Binding-site contacts:
Ligand atom N24 contacts residue GLY118 of chain 1.A at 3.6 Å (h-bond).
Ligand atom N24 contacts residue 3YC1 of chain 1.C at 3.3 Å.
Ligand atom C21 contacts residue MET90 of chain 1.A at 3.8 Å (hydrophobic).
Ligand atom O8 contacts residue PRO110 of chain 1.A at 3.3 Å.
Ligand atom C1 contacts residue GLU174 of chain 1.A at 3.0 Å.
Ligand atom C5 contacts residue LYS171 of chain 1.A at 4.1 Å.
Ligand atom O16 contacts residue ASN14 of chain 1.A at 3.1 Å (h-bond).
Ligand atom O6 contacts residue LYS171 of chain 1.A at 3.7 Å.
Ligand atom C23 contacts residue 3YC1 of chain 1.C at 3.8 Å.
Ligand atom N24 contacts residue HIS109 of chain 1.A at 3.4 Å (h-bond).
Ligand atom O17 contacts residue LYS171 of chain 1.A at 3.1 Å (salt-bridge).
Ligand atom O17 contacts residue SER13 of chain 1.A at 2.5 Å (h-bond).
Ligand atom O17 contacts residue GLY12 of chain 1.A at 3.6 Å (h-bond).
Ligand atom O22 contacts residue PRO110 of chain 1.A at 3.3 Å.
Ligand atom O6 contacts residue GLU174 of chain 1.A at 2.7 Å (salt-bridge).
Ligand atom P15 contacts residue SER13 of chain 1.A at 3.5 Å.
Ligand atom O16 contacts residue SER13 of chain 1.A at 3.6 Å.
Ligand atom O8 contacts residue ILE108 of chain 1.A at 3.8 Å.
Ligand atom C23 contacts residue MET90 of chain 1.A at 3.8 Å (hydrophobic).
Ligand atom N19 contacts residue ILE108 of chain 1.A at 3.9 Å.
Ligand atom O12 contacts residue LYS171 of chain 1.A at 3.3 Å (salt-bridge).
Ligand atom O8 contacts residue GLU174 of chain 1.A at 2.9 Å (salt-bridge).
Ligand atom O18 contacts residue GLY12 of chain 1.A at 2.9 Å (h-bond).
Ligand atom C21 contacts residue PRO110 of chain 1.A at 3.5 Å (hydrophobic).
Ligand atom C10 contacts residue GLY88 of chain 1.A at 3.6 Å.
Ligand atom N19 contacts residue MET90 of chain 1.A at 4.1 Å.
Ligand atom O18 contacts residue THR11 of chain 1.A at 3.5 Å (h-bond).
Ligand atom C2 contacts residue GLU174 of chain 1.A at 3.3 Å.
Ligand atom O17 contacts residue ASN14 of chain 1.A at 3.9 Å.
Ligand atom C1 contacts residue ASN14 of chain 1.A at 3.8 Å.
Ligand atom C3 contacts residue PRO110 of chain 1.A at 4.0 Å (hydrophobic).
Ligand atom C23 contacts residue ILE108 of chain 1.A at 3.9 Å (hydrophobic).
Ligand atom O4 contacts residue GLY88 of chain 1.A at 4.0 Å.
Ligand atom O17 contacts residue THR11 of chain 1.A at 3.7 Å.
Ligand atom P15 contacts residue GLY12 of chain 1.A at 3.6 Å.
Ligand atom P15 contacts residue LYS171 of chain 1.A at 3.9 Å.
Ligand atom P15 contacts residue ASN14 of chain 1.A at 4.0 Å.
Ligand atom O18 contacts residue SER13 of chain 1.A at 4.0 Å.
Ligand atom N19 contacts residue PRO110 of chain 1.A at 3.9 Å.
Ligand atom C1 contacts residue LYS171 of chain 1.A at 4.1 Å.

A protein and the small-molecule ligand that binds it are described below.
Small molecule (SMILES): NCC(=O)N[C@@H]1O[C@H](COP(=O)([O-])[O-])[C@@H](O)[C@H]1O

Sequence of chain 1.A:
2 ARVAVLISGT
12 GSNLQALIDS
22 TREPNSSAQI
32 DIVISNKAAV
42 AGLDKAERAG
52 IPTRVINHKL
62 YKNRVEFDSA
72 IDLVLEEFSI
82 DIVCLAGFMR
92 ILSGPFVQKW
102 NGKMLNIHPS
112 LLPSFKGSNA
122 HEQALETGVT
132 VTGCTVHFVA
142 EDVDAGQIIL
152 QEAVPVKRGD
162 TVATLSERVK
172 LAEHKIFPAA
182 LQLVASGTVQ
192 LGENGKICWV